Sequence of chain 1.A:
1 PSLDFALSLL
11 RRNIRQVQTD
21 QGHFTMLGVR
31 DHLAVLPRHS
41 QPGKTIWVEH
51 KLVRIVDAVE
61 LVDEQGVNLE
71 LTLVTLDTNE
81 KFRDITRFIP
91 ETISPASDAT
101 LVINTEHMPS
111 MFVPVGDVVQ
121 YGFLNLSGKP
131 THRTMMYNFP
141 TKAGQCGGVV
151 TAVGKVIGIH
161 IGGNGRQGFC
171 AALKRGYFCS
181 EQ

Binding-site contacts:
Ligand atom C16 contacts residue SER127 of chain 1.A at 3.4 Å.
Ligand atom C25 contacts residue HIS39 of chain 1.A at 3.7 Å.
Ligand atom C17 contacts residue CYS146 of chain 1.A at 2.7 Å (hydrophobic).
Ligand atom O33 contacts residue GLY163 of chain 1.A at 3.1 Å (h-bond).
Ligand atom C14 contacts residue ILE161 of chain 1.A at 3.4 Å (hydrophobic).
Ligand atom C9 contacts residue GLY163 of chain 1.A at 3.5 Å.
Ligand atom O26 contacts residue HIS160 of chain 1.A at 2.8 Å (h-bond).
Ligand atom C25 contacts residue SER127 of chain 1.A at 3.5 Å.
Ligand atom C24 contacts residue GLY163 of chain 1.A at 3.6 Å.
Ligand atom O9 contacts residue HIS39 of chain 1.A at 2.7 Å (h-bond).
Ligand atom C18 contacts residue SER127 of chain 1.A at 3.7 Å.
Ligand atom O5 contacts residue CYS146 of chain 1.A at 3.2 Å (h-bond).
Ligand atom C8 contacts residue HIS39 of chain 1.A at 3.6 Å.
Ligand atom O26 contacts residue GLY163 of chain 1.A at 3.4 Å (h-bond).
Ligand atom O5 contacts residue ALA143 of chain 1.A at 3.7 Å.
Ligand atom N10 contacts residue GLY163 of chain 1.A at 3.0 Å (h-bond).
Ligand atom C22 contacts residue ALA143 of chain 1.A at 3.6 Å (hydrophobic).
Ligand atom O9 contacts residue CYS146 of chain 1.A at 2.8 Å (h-bond).
Ligand atom N23 contacts residue LYS142 of chain 1.A at 3.3 Å.
Ligand atom N16 contacts residue ILE161 of chain 1.A at 3.0 Å (h-bond).
Ligand atom O5 contacts residue GLN145 of chain 1.A at 3.3 Å (h-bond).
Ligand atom C19 contacts residue CYS146 of chain 1.A at 3.1 Å (hydrophobic).
Ligand atom C8 contacts residue CYS146 of chain 1.A at 1.9 Å (hydrophobic).
Ligand atom N8 contacts residue GLY163 of chain 1.A at 3.2 Å (h-bond).
Ligand atom C29 contacts residue ASN125 of chain 1.A at 3.7 Å.
Ligand atom C28 contacts residue PHE169 of chain 1.A at 3.5 Å (hydrophobic).
Ligand atom C23 contacts residue LEU126 of chain 1.A at 3.6 Å (hydrophobic).
Ligand atom C15 contacts residue ILE161 of chain 1.A at 3.7 Å (hydrophobic).
Ligand atom O5 contacts residue GLY144 of chain 1.A at 2.7 Å (h-bond).
Ligand atom O33 contacts residue GLY162 of chain 1.A at 3.1 Å.
Ligand atom C32 contacts residue GLY163 of chain 1.A at 3.4 Å.
Ligand atom C1 contacts residue GLY144 of chain 1.A at 3.7 Å.
Ligand atom O26 contacts residue GLY162 of chain 1.A at 3.4 Å.
Ligand atom N23 contacts residue THR141 of chain 1.A at 3.1 Å (h-bond).
Ligand atom O26 contacts residue THR141 of chain 1.A at 2.8 Å (h-bond).
Ligand atom C1 contacts residue CYS146 of chain 1.A at 2.8 Å (hydrophobic).
Ligand atom O26 contacts residue LYS142 of chain 1.A at 3.7 Å.
Ligand atom C22 contacts residue LYS142 of chain 1.A at 3.8 Å.
Ligand atom N16 contacts residue CYS146 of chain 1.A at 3.1 Å (h-bond).
Ligand atom N2 contacts residue CYS146 of chain 1.A at 3.7 Å.

This protein binds this small molecule.
Small molecule (SMILES): CC(C)(C)NC(=O)N[C@H](C(=O)N1C[C@H]2[C@@H]([C@H]1C(=O)N[C@@H](C[C@@H]1CCNC1=O)[C@@H](O)C(N)=O)C2(C)C)C(C)(C)C